Binding-site contacts:
Ligand atom O3' contacts residue PHE338 of chain 2.A at 3.2 Å.
Ligand atom O1G contacts residue ASP99 of chain 2.A at 2.5 Å (salt-bridge).
Ligand atom N7 contacts residue VAL411 of chain 2.A at 3.1 Å.
Ligand atom C8 contacts residue VAL411 of chain 2.A at 3.5 Å (hydrophobic).
Ligand atom O1G contacts residue CA1 of chain 2.D at 2.5 Å.
Ligand atom C6 contacts residue LEU345 of chain 2.A at 3.6 Å (hydrophobic).
Ligand atom N6 contacts residue ALA97 of chain 2.A at 3.6 Å.
Ligand atom N1 contacts residue LEU345 of chain 2.A at 3.4 Å.
Ligand atom PG contacts residue THR52 of chain 2.A at 3.4 Å.
Ligand atom O1B contacts residue SER49 of chain 2.A at 3.4 Å (h-bond).
Ligand atom C5' contacts residue ARG416 of chain 2.A at 3.5 Å.
Ligand atom C2 contacts residue ALA97 of chain 2.A at 3.6 Å (hydrophobic).
Ligand atom N6 contacts residue VAL406 of chain 2.A at 2.8 Å (h-bond).
Ligand atom O3G contacts residue THR52 of chain 2.A at 2.5 Å (h-bond).
Ligand atom PG contacts residue ASP99 of chain 2.A at 3.5 Å.
Ligand atom N1 contacts residue ALA97 of chain 2.A at 3.5 Å.
Ligand atom O2G contacts residue THR52 of chain 2.A at 3.0 Å (h-bond).
Ligand atom O2A contacts residue ARG416 of chain 2.A at 2.8 Å (salt-bridge).
Ligand atom C6 contacts residue ALA97 of chain 2.A at 3.6 Å (hydrophobic).
Ligand atom N3 contacts residue PHE336 of chain 2.A at 3.5 Å.
Ligand atom O2B contacts residue SER49 of chain 2.A at 2.5 Å (h-bond).
Ligand atom N7 contacts residue ASN412 of chain 2.A at 3.6 Å (h-bond).
Ligand atom C2 contacts residue PHE336 of chain 2.A at 3.3 Å (hydrophobic).
Ligand atom C8 contacts residue ASN412 of chain 2.A at 2.8 Å.
Ligand atom O2' contacts residue PHE338 of chain 2.A at 3.0 Å.
Ligand atom O2G contacts residue PHE51 of chain 2.A at 3.0 Å (h-bond).
Ligand atom O3B contacts residue SER49 of chain 2.A at 3.1 Å (h-bond).
Ligand atom N6 contacts residue GLY98 of chain 2.A at 2.8 Å (h-bond).
Ligand atom O1G contacts residue ILE48 of chain 2.A at 3.0 Å (h-bond).
Ligand atom N6 contacts residue THR405 of chain 2.A at 3.5 Å (h-bond).
Ligand atom O1B contacts residue ASP47 of chain 2.A at 2.8 Å (salt-bridge).
Ligand atom O1B contacts residue CA1 of chain 2.D at 2.7 Å.
Ligand atom C5 contacts residue VAL411 of chain 2.A at 3.5 Å (hydrophobic).
Ligand atom C6 contacts residue GLY98 of chain 2.A at 3.3 Å.
Ligand atom PB contacts residue SER49 of chain 2.A at 3.2 Å.
Ligand atom O4' contacts residue ASN412 of chain 2.A at 3.4 Å (h-bond).
Ligand atom O2G contacts residue GLY50 of chain 2.A at 2.9 Å (h-bond).
Ligand atom O2G contacts residue ASP99 of chain 2.A at 3.5 Å (salt-bridge).
Ligand atom O1B contacts residue ILE48 of chain 2.A at 3.1 Å (h-bond).
Ligand atom O3G contacts residue ASN412 of chain 2.A at 2.9 Å (h-bond).

Sequence of chain 2.A:
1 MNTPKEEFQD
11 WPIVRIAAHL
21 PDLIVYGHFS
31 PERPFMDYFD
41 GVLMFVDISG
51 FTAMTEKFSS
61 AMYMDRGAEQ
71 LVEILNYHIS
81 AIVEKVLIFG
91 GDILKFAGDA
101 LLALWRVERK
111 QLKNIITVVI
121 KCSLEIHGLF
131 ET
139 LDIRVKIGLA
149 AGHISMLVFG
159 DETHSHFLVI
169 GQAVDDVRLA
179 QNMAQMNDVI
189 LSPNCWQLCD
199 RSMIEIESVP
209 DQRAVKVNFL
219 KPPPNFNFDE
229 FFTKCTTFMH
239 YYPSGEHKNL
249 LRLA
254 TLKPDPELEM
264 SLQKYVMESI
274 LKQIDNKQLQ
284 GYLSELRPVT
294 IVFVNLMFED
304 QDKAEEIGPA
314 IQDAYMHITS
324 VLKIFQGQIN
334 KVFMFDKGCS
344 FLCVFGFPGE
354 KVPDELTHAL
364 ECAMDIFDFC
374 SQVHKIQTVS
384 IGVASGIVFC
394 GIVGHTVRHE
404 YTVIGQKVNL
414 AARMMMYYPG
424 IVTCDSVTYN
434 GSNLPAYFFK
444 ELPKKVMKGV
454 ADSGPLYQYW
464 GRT

The protein below binds the small molecule below.
Small molecule (SMILES): Nc1ncnc2c1ncn2[C@@H]1O[C@H](CO[P](=O)(O)C[P](=O)(O)OP(=O)(O)O)[C@@H](O)[C@H]1O